The small molecule below binds the protein below.
Small molecule (SMILES): N[C@@H](Cc1c[nH]c2ccccc12)C(=O)O

Binding-site contacts:
Ligand atom O contacts residue ARG28 of chain 1.B at 3.8 Å.
Ligand atom CD1 contacts residue SER55 of chain 1.B at 3.4 Å.
Ligand atom CE2 contacts residue GLN49 of chain 1.C at 3.9 Å.
Ligand atom NE1 contacts residue GLN49 of chain 1.C at 2.8 Å (h-bond).
Ligand atom CD2 contacts residue THR54 of chain 1.C at 4.0 Å.
Ligand atom CA contacts residue SER55 of chain 1.B at 3.7 Å.
Ligand atom N contacts residue GLY29 of chain 1.B at 2.7 Å (h-bond).
Ligand atom OXT contacts residue THR51 of chain 1.C at 2.6 Å (h-bond).
Ligand atom N contacts residue SER55 of chain 1.B at 4.0 Å.
Ligand atom CZ2 contacts residue CYS48 of chain 1.C at 3.8 Å (hydrophobic).
Ligand atom O contacts residue GLY29 of chain 1.B at 3.3 Å (h-bond).
Ligand atom CA contacts residue GLY29 of chain 1.B at 3.6 Å.
Ligand atom NE1 contacts residue CYS48 of chain 1.C at 3.6 Å.
Ligand atom CH2 contacts residue VAL23 of chain 1.C at 3.9 Å (hydrophobic).
Ligand atom O contacts residue SER55 of chain 1.B at 2.8 Å (h-bond).
Ligand atom O contacts residue THR51 of chain 1.C at 3.2 Å (h-bond).
Ligand atom N contacts residue ASP31 of chain 1.B at 3.0 Å (salt-bridge).
Ligand atom C contacts residue THR54 of chain 1.C at 3.8 Å.
Ligand atom CD1 contacts residue GLN49 of chain 1.C at 3.5 Å.
Ligand atom CB contacts residue SER55 of chain 1.B at 3.2 Å.
Ligand atom OXT contacts residue THR54 of chain 1.C at 2.7 Å (h-bond).
Ligand atom CZ2 contacts residue ILE57 of chain 1.C at 3.9 Å (hydrophobic).
Ligand atom N contacts residue THR27 of chain 1.B at 2.9 Å (h-bond).
Ligand atom CE2 contacts residue CYS48 of chain 1.C at 3.8 Å (hydrophobic).
Ligand atom CZ3 contacts residue GLY25 of chain 1.C at 3.9 Å.
Ligand atom CZ3 contacts residue HIS36 of chain 1.C at 3.9 Å.
Ligand atom CG contacts residue SER55 of chain 1.B at 3.6 Å.
Ligand atom CE2 contacts residue THR54 of chain 1.C at 4.0 Å.
Ligand atom OXT contacts residue HIS53 of chain 1.C at 4.0 Å.
Ligand atom CA contacts residue THR27 of chain 1.B at 3.8 Å.
Ligand atom CH2 contacts residue GLY25 of chain 1.C at 3.8 Å.
Ligand atom CB contacts residue THR27 of chain 1.B at 3.7 Å.
Ligand atom CA contacts residue THR32 of chain 1.B at 3.5 Å.
Ligand atom N contacts residue ARG28 of chain 1.B at 3.9 Å.
Ligand atom C contacts residue THR51 of chain 1.C at 3.3 Å.
Ligand atom CB contacts residue THR32 of chain 1.B at 3.9 Å.
Ligand atom C contacts residue GLY29 of chain 1.B at 3.7 Å.
Ligand atom CE3 contacts residue HIS36 of chain 1.C at 4.0 Å.
Ligand atom C contacts residue SER55 of chain 1.B at 3.5 Å.
Ligand atom N contacts residue THR32 of chain 1.B at 3.2 Å (h-bond).

Sequence of chain 1.B:
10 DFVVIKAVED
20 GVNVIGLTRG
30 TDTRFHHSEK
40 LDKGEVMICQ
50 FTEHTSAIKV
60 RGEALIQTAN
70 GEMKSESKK

Sequence of chain 1.C:
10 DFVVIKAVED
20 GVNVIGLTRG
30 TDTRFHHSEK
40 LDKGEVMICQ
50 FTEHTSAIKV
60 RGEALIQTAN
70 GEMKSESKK